Binding-site contacts:
Ligand atom C1' contacts residue GLY6 of chain 46.B at 2.9 Å.
Ligand atom N6 contacts residue ASP217 of chain 41.B at 2.8 Å (salt-bridge).
Ligand atom OP2 contacts residue ARG420 of chain 42.B at 3.4 Å (salt-bridge).
Ligand atom C5' contacts residue TYR31 of chain 41.D at 3.0 Å (hydrophobic).
Ligand atom N7 contacts residue ALA27 of chain 41.D at 1.6 Å.
Ligand atom C5 contacts residue ALA27 of chain 41.D at 2.9 Å (hydrophobic).
Ligand atom OP1 contacts residue PHE211 of chain 41.B at 2.1 Å.
Ligand atom P contacts residue ARG28 of chain 41.D at 3.4 Å.
Ligand atom OP1 contacts residue ARG420 of chain 42.B at 2.4 Å (salt-bridge).
Ligand atom C4' contacts residue GLY6 of chain 46.B at 3.1 Å.
Ligand atom O3' contacts residue ARG420 of chain 42.B at 1.7 Å (salt-bridge).
Ligand atom O5' contacts residue ARG420 of chain 42.B at 2.9 Å (salt-bridge).
Ligand atom C3' contacts residue GLY6 of chain 46.B at 3.2 Å.
Ligand atom O4' contacts residue GLY6 of chain 46.B at 2.9 Å.
Ligand atom O3' contacts residue TYR31 of chain 41.D at 3.2 Å (h-bond).
Ligand atom P contacts residue GLU207 of chain 41.B at 3.4 Å.
Ligand atom OP1 contacts residue ARG28 of chain 41.D at 2.7 Å (salt-bridge).
Ligand atom P contacts residue TYR31 of chain 41.D at 3.5 Å.
Ligand atom OP1 contacts residue THR418 of chain 42.B at 3.2 Å.
Ligand atom OP2 contacts residue GLU207 of chain 41.B at 2.0 Å (salt-bridge).
Ligand atom C5' contacts residue ARG28 of chain 41.D at 2.8 Å.
Ligand atom O4' contacts residue ARG420 of chain 42.B at 3.2 Å (salt-bridge).
Ligand atom C5 contacts residue ALA7 of chain 46.B at 2.7 Å (hydrophobic).
Ligand atom N6 contacts residue GLY26 of chain 41.D at 3.1 Å.
Ligand atom N6 contacts residue ALA27 of chain 41.D at 3.2 Å (h-bond).
Ligand atom C6 contacts residue ALA7 of chain 46.B at 2.7 Å (hydrophobic).
Ligand atom C4' contacts residue THR5 of chain 46.B at 2.6 Å.
Ligand atom C8 contacts residue ALA27 of chain 41.D at 2.0 Å (hydrophobic).
Ligand atom C5 contacts residue GLY26 of chain 41.D at 3.5 Å.
Ligand atom N7 contacts residue GLY26 of chain 41.D at 2.7 Å.
Ligand atom N9 contacts residue ALA27 of chain 41.D at 3.1 Å.
Ligand atom P contacts residue ARG420 of chain 42.B at 2.5 Å.
Ligand atom C3' contacts residue THR5 of chain 46.B at 3.2 Å.
Ligand atom C4' contacts residue ARG420 of chain 42.B at 3.4 Å.
Ligand atom O5' contacts residue ARG28 of chain 41.D at 3.1 Å (salt-bridge).
Ligand atom C8 contacts residue ARG28 of chain 41.D at 3.1 Å.
Ligand atom C5' contacts residue THR5 of chain 46.B at 3.1 Å.
Ligand atom O3' contacts residue GLY6 of chain 46.B at 2.3 Å (h-bond).
Ligand atom O5' contacts residue TYR31 of chain 41.D at 2.2 Å (h-bond).
Ligand atom O3' contacts residue THR5 of chain 46.B at 3.1 Å (h-bond).

Sequence of chain 42.B:
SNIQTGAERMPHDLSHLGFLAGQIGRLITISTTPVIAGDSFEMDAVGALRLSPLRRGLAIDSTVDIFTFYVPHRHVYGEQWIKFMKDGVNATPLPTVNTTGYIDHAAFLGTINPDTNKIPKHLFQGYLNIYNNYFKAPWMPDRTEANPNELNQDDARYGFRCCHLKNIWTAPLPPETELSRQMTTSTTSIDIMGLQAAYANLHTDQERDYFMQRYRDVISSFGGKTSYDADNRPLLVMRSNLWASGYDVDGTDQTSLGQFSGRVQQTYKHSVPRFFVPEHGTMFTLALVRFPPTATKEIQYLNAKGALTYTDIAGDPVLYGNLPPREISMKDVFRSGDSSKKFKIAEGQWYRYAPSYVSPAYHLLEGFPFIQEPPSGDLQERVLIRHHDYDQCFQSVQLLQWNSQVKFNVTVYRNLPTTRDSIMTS

Sequence of chain 41.D:
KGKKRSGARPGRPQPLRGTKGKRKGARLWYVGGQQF

The small molecule below binds the protein below.
Small molecule (SMILES): N=c1ccn([C@H]2C[C@H](O)[C@@H](CO[P](=O)(O)O[C@H]3C[C@H](n4cnc5c(N)ncnc54)O[C@@H]3CO[P](=O)(O)O[C@H]3C[C@H](n4cnc5c(N)ncnc54)O[C@@H]3CO[P](=O)(O)O[C@H]3C[C@H](n4cnc5c(N)ncnc54)O[C@@H]3COP(=O)(O)O)O2)c(=O)[nH]1

Sequence of chain 41.B:
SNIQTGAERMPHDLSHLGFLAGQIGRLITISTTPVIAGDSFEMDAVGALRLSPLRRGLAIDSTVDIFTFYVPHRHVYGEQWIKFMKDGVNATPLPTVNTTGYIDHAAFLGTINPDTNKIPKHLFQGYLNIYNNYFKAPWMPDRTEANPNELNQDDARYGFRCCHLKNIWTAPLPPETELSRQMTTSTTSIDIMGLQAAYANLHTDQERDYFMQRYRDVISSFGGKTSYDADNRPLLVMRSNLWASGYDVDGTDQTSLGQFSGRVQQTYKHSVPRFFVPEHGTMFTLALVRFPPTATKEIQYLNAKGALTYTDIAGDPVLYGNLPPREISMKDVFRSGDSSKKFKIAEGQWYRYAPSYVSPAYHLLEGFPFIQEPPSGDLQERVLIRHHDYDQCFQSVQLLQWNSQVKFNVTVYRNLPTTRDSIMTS

Sequence of chain 46.B:
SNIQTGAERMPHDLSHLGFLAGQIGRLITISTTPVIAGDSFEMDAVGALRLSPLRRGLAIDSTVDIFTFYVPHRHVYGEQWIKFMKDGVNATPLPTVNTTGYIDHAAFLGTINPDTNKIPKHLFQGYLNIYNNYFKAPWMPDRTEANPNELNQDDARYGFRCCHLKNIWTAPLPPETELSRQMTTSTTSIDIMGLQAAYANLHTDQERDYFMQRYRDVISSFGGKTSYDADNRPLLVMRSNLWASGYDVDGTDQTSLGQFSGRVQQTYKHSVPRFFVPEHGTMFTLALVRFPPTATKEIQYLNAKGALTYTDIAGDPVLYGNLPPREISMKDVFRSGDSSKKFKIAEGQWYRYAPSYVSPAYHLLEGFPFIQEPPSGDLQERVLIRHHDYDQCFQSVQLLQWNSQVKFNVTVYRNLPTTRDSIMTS